Binding-site contacts:
Ligand atom P contacts residue LYS21 of chain 50.C at 3.4 Å.
Ligand atom O4' contacts residue ASN414 of chain 46.A at 2.9 Å (h-bond).
Ligand atom O3' contacts residue ARG412 of chain 46.A at 4.3 Å.
Ligand atom OP1 contacts residue LYS21 of chain 50.C at 3.9 Å.
Ligand atom OP2 contacts residue LYS21 of chain 50.C at 2.7 Å (salt-bridge).
Ligand atom C3' contacts residue VAL47 of chain 46.A at 4.0 Å (hydrophobic).
Ligand atom C4' contacts residue ARG412 of chain 46.A at 4.4 Å.
Ligand atom OP1 contacts residue ARG412 of chain 46.A at 3.8 Å.
Ligand atom C2' contacts residue VAL47 of chain 46.A at 4.3 Å (hydrophobic).
Ligand atom C3' contacts residue ASN414 of chain 46.A at 4.5 Å.
Ligand atom C5' contacts residue ASN414 of chain 46.A at 3.3 Å.
Ligand atom OP2 contacts residue ARG412 of chain 46.A at 1.4 Å (salt-bridge).
Ligand atom C1' contacts residue ASN414 of chain 46.A at 4.1 Å.
Ligand atom C5' contacts residue ARG412 of chain 46.A at 3.0 Å.
Ligand atom C4' contacts residue VAL47 of chain 46.A at 4.1 Å (hydrophobic).
Ligand atom C4' contacts residue ASN414 of chain 46.A at 3.0 Å.
Ligand atom OP2 contacts residue ARG18 of chain 50.C at 3.7 Å.
Ligand atom OP1 contacts residue ARG18 of chain 50.C at 4.0 Å.
Ligand atom O5' contacts residue ARG412 of chain 46.A at 3.1 Å (salt-bridge).
Ligand atom P contacts residue ARG412 of chain 46.A at 2.7 Å.
Ligand atom O3' contacts residue VAL47 of chain 46.A at 3.1 Å.

Sequence of chain 50.C:
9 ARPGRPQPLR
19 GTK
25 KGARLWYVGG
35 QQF

Sequence of chain 46.A:
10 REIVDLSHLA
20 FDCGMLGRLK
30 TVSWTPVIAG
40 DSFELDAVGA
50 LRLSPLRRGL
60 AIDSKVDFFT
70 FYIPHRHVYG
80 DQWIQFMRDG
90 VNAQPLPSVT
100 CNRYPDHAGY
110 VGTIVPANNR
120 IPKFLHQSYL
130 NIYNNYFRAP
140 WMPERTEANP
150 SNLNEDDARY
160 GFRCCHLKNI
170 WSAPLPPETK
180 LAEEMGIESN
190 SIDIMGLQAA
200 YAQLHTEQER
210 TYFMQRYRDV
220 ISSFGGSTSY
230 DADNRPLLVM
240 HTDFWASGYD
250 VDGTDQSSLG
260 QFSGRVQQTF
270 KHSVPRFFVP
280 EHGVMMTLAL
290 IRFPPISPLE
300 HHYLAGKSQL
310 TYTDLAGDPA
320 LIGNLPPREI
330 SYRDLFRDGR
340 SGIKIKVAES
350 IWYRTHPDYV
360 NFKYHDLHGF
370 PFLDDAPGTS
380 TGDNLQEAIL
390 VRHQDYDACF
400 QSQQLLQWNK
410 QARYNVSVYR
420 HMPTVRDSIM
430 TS

This protein binds this small molecule.
Small molecule (SMILES): Nc1ccn([C@H]2C[C@H](O)[C@@H](COP(=O)(O)O)O2)c(=O)n1